Sequence of chain 1.H:
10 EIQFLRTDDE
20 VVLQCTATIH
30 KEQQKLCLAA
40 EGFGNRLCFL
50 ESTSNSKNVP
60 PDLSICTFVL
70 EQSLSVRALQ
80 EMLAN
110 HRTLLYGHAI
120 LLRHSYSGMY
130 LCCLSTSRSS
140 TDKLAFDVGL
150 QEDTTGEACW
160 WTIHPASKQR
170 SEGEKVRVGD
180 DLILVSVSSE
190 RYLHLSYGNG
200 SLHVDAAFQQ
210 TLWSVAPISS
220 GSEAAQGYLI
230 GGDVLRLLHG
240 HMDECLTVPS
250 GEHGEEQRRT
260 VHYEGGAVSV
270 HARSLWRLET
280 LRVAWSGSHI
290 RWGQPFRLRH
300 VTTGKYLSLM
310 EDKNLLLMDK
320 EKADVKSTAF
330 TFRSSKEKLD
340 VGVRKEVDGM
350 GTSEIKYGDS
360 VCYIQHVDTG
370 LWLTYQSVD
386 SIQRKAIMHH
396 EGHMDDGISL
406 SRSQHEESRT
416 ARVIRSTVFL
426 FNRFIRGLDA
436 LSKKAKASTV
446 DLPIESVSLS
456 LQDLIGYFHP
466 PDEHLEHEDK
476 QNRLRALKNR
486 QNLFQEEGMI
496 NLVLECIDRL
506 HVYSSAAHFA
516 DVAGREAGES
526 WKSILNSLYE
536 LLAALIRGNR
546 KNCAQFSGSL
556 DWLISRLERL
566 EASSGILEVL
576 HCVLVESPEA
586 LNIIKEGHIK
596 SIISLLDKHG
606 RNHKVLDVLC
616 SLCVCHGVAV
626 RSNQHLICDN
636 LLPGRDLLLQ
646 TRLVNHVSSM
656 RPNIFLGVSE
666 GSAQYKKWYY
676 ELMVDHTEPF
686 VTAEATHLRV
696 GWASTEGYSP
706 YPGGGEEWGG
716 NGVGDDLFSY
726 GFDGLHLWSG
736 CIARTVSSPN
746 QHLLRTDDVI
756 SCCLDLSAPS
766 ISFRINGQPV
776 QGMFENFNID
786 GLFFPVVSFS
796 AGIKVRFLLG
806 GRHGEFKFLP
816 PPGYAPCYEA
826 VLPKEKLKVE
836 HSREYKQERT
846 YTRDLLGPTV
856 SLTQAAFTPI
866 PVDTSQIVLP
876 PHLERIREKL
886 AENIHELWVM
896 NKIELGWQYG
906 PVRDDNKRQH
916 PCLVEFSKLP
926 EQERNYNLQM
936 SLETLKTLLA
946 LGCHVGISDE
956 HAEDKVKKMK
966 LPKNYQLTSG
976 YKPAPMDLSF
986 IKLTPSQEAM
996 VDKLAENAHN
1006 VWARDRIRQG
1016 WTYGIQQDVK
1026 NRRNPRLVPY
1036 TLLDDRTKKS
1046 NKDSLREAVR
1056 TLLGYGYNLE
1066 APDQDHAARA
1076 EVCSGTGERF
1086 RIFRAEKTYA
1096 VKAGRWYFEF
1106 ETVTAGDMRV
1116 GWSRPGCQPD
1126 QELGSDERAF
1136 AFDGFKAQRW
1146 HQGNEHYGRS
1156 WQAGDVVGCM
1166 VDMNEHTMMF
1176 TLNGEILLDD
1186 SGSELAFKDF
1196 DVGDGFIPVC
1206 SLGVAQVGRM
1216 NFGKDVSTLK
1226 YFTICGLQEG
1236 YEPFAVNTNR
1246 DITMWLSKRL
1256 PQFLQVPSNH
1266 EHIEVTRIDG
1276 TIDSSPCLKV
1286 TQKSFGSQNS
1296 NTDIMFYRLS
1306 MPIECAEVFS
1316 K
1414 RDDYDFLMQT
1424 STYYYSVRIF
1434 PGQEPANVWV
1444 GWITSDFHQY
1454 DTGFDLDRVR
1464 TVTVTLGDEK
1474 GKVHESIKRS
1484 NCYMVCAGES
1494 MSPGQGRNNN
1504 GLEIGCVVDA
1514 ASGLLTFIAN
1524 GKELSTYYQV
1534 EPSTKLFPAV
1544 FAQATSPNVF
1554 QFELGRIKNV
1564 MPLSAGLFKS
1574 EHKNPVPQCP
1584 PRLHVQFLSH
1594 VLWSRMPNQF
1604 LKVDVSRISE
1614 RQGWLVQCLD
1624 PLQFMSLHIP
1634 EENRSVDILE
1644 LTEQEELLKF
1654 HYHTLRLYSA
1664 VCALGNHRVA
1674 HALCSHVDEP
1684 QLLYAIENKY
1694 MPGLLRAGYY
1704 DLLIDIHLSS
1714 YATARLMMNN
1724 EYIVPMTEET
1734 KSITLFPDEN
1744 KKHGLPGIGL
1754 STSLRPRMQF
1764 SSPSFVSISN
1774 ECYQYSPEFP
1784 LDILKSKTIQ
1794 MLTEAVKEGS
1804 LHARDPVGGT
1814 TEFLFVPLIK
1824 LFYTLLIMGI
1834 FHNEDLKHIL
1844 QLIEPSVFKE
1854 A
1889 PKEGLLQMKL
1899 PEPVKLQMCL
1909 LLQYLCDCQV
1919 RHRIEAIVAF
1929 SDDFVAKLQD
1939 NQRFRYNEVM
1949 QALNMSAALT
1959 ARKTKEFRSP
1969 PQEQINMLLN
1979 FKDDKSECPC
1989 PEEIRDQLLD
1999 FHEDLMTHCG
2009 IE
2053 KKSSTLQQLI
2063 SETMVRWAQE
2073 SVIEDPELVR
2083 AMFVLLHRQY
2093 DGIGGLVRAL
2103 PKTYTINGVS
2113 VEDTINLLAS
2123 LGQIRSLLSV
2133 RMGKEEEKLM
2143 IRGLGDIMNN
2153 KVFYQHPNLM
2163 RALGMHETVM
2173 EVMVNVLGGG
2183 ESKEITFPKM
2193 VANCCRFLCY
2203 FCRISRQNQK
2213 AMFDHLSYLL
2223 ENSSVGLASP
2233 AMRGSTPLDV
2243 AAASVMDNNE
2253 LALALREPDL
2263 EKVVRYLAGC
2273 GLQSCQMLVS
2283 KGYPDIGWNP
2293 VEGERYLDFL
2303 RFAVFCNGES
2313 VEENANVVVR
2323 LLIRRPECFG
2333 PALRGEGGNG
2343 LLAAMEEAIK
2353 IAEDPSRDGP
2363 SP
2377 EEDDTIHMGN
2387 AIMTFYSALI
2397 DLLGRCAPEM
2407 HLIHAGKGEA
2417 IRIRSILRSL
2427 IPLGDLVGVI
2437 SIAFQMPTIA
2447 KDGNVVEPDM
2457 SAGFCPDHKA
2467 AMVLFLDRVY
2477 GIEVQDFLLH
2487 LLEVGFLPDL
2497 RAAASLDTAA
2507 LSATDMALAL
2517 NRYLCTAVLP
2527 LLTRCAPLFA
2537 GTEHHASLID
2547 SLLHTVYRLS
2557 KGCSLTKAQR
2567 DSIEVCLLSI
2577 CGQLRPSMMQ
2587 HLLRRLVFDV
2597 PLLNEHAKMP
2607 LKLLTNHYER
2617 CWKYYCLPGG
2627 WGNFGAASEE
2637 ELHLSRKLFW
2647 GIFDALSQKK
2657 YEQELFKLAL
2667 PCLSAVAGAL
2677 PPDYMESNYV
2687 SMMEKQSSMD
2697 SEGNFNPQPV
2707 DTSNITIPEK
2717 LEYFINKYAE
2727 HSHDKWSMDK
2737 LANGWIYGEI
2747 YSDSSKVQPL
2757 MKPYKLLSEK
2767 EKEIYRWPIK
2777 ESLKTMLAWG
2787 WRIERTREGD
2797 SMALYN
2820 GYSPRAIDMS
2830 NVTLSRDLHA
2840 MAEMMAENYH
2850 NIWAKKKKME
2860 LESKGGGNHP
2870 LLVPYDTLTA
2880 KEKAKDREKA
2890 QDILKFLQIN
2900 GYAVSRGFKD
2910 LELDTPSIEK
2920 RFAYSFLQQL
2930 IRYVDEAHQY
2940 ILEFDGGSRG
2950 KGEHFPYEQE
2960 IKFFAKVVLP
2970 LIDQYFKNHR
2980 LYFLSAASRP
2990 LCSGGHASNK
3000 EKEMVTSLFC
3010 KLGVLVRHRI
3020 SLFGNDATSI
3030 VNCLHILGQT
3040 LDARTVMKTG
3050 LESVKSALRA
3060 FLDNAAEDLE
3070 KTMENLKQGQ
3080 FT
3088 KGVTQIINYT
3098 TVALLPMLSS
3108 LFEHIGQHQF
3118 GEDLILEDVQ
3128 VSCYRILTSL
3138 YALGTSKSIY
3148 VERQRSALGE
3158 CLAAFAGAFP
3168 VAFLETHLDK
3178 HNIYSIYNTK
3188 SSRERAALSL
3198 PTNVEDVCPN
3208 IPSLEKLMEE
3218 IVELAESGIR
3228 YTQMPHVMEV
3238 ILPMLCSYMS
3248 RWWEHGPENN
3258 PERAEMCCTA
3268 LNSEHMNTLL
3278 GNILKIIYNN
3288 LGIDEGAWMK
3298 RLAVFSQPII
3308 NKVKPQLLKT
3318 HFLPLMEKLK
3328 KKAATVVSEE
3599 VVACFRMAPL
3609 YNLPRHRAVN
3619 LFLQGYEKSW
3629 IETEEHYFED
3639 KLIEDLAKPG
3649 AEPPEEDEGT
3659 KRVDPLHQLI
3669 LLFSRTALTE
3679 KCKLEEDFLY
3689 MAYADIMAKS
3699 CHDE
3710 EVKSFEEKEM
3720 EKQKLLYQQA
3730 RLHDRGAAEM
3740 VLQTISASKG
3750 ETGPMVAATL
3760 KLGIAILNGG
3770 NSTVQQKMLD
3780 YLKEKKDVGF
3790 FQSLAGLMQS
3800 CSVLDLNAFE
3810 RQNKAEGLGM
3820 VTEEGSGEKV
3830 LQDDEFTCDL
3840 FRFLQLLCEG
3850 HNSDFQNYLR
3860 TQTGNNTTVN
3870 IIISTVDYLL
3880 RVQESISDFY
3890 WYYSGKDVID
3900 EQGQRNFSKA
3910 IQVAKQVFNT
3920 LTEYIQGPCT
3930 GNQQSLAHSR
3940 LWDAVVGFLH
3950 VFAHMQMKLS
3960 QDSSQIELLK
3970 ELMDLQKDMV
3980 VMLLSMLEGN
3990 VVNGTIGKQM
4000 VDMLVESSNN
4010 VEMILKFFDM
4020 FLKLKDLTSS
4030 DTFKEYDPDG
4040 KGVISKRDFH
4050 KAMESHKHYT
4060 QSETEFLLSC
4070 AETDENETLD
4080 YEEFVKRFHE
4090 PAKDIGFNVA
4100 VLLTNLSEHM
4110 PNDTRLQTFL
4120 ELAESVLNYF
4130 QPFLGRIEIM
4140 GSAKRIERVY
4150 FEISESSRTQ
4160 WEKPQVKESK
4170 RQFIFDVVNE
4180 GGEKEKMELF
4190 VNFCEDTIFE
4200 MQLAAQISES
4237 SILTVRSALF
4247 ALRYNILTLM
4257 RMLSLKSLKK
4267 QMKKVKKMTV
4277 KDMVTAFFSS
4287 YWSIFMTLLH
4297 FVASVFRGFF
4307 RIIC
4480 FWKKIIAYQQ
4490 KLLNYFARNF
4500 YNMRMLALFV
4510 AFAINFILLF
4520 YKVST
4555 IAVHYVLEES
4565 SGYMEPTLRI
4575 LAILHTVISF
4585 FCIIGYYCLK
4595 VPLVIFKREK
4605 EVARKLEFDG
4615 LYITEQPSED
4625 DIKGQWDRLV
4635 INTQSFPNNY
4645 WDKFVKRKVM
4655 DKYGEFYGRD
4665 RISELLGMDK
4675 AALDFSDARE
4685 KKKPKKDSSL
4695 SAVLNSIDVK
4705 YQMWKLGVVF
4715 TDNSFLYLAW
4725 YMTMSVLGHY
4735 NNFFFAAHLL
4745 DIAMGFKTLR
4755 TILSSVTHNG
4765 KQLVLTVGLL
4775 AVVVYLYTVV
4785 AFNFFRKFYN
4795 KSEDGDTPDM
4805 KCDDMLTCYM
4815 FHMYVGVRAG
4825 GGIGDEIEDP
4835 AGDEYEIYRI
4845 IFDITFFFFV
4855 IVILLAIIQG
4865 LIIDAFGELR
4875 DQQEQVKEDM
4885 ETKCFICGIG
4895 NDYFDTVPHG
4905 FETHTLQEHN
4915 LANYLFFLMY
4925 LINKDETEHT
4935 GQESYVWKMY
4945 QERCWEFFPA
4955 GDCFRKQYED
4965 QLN

Binding-site contacts:
Ligand atom C6 contacts residue TRP4645 of chain 1.H at 3.3 Å (hydrophobic).
Ligand atom N3 contacts residue TRP4645 of chain 1.H at 3.3 Å.
Ligand atom C2 contacts residue TRP4941 of chain 1.H at 4.4 Å (hydrophobic).
Ligand atom O6 contacts residue TRP4645 of chain 1.H at 3.6 Å.
Ligand atom C8 contacts residue ILE4926 of chain 1.H at 4.3 Å (hydrophobic).
Ligand atom C8 contacts residue ILE4197 of chain 1.H at 4.2 Å (hydrophobic).
Ligand atom O6 contacts residue ILE4926 of chain 1.H at 4.0 Å.
Ligand atom O2 contacts residue TRP4941 of chain 1.H at 3.8 Å.
Ligand atom C4 contacts residue TRP4645 of chain 1.H at 3.3 Å (hydrophobic).
Ligand atom N1 contacts residue TYR4944 of chain 1.H at 4.1 Å.
Ligand atom C5 contacts residue TRP4645 of chain 1.H at 3.3 Å (hydrophobic).
Ligand atom N9 contacts residue TRP4645 of chain 1.H at 3.3 Å.
Ligand atom O2 contacts residue TRP4645 of chain 1.H at 3.3 Å.
Ligand atom O6 contacts residue TYR4944 of chain 1.H at 2.4 Å (h-bond).
Ligand atom C2 contacts residue TRP4645 of chain 1.H at 3.4 Å (hydrophobic).
Ligand atom N7 contacts residue ILE4926 of chain 1.H at 3.9 Å.
Ligand atom C8 contacts residue TRP4645 of chain 1.H at 3.4 Å (hydrophobic).
Ligand atom C5 contacts residue ILE4926 of chain 1.H at 3.6 Å (hydrophobic).
Ligand atom N3 contacts residue ILE4926 of chain 1.H at 3.9 Å.
Ligand atom N9 contacts residue ILE4926 of chain 1.H at 4.3 Å.
Ligand atom C6 contacts residue ILE4926 of chain 1.H at 3.7 Å (hydrophobic).
Ligand atom C6 contacts residue TYR4944 of chain 1.H at 3.5 Å (hydrophobic).
Ligand atom C2 contacts residue ILE4926 of chain 1.H at 4.0 Å (hydrophobic).
Ligand atom C4 contacts residue ILE4926 of chain 1.H at 3.9 Å (hydrophobic).
Ligand atom N7 contacts residue TRP4645 of chain 1.H at 3.3 Å.
Ligand atom N1 contacts residue ILE4926 of chain 1.H at 4.0 Å.
Ligand atom O6 contacts residue GLU4194 of chain 1.H at 4.3 Å.
Ligand atom N1 contacts residue TRP4645 of chain 1.H at 3.3 Å.

The protein below binds the small molecule below.
Small molecule (SMILES): O=c1[nH]c(=O)c2nc[nH]c2[nH]1